Binding-site contacts:
Ligand atom C10 contacts residue ASP15 of chain 1.A at 3.9 Å.
Ligand atom C11 contacts residue ASP119 of chain 1.A at 3.6 Å.
Ligand atom O2 contacts residue ASP119 of chain 1.A at 3.7 Å.
Ligand atom C24 contacts residue NC81 of chain 1.B at 3.6 Å.
Ligand atom C28 contacts residue TYR226 of chain 1.A at 3.1 Å (hydrophobic).
Ligand atom N3 contacts residue NC81 of chain 1.B at 4.0 Å.
Ligand atom C1 contacts residue ASP15 of chain 1.A at 3.6 Å.
Ligand atom C24 contacts residue GLY221 of chain 1.A at 3.2 Å.
Ligand atom C11 contacts residue ILE10 of chain 1.A at 3.8 Å (hydrophobic).
Ligand atom C25 contacts residue ASP81 of chain 1.A at 3.7 Å.
Ligand atom C20 contacts residue ASP81 of chain 1.A at 3.7 Å.
Ligand atom C29 contacts residue NC81 of chain 1.B at 3.2 Å.
Ligand atom C21 contacts residue TYR79 of chain 1.A at 3.6 Å (hydrophobic).
Ligand atom C23 contacts residue NC81 of chain 1.B at 3.4 Å.
Ligand atom C6 contacts residue NC81 of chain 1.B at 3.9 Å.
Ligand atom C4 contacts residue THR223 of chain 1.A at 3.4 Å.
Ligand atom C21 contacts residue NC81 of chain 1.B at 3.7 Å.
Ligand atom C9 contacts residue THR223 of chain 1.A at 3.5 Å.
Ligand atom C29 contacts residue TYR226 of chain 1.A at 3.4 Å (hydrophobic).
Ligand atom N3 contacts residue LEU125 of chain 1.A at 3.1 Å.
Ligand atom C26 contacts residue ASP81 of chain 1.A at 3.7 Å.
Ligand atom C20 contacts residue NC81 of chain 1.B at 3.9 Å.
Ligand atom O1 contacts residue THR222 of chain 1.A at 3.4 Å.
Ligand atom O2 contacts residue ILE10 of chain 1.A at 3.6 Å.
Ligand atom N3 contacts residue ASP35 of chain 1.A at 3.4 Å (salt-bridge).
Ligand atom O1 contacts residue GLY221 of chain 1.A at 3.9 Å.
Ligand atom C3 contacts residue THR223 of chain 1.A at 3.5 Å.
Ligand atom C30 contacts residue NC81 of chain 1.B at 3.4 Å.
Ligand atom C28 contacts residue NC81 of chain 1.B at 3.7 Å.
Ligand atom C5 contacts residue ASP81 of chain 1.A at 3.9 Å.
Ligand atom C2 contacts residue THR223 of chain 1.A at 3.3 Å.
Ligand atom C4 contacts residue GLY221 of chain 1.A at 4.0 Å.
Ligand atom C9 contacts residue ASP15 of chain 1.A at 3.2 Å.
Ligand atom C14 contacts residue ASP15 of chain 1.A at 3.8 Å.
Ligand atom C22 contacts residue NC81 of chain 1.B at 3.4 Å.
Ligand atom O2 contacts residue ASP15 of chain 1.A at 3.8 Å.
Ligand atom N3 contacts residue TYR79 of chain 1.A at 3.4 Å.
Ligand atom C23 contacts residue GLY221 of chain 1.A at 3.5 Å.
Ligand atom C8 contacts residue NC81 of chain 1.B at 3.5 Å.
Ligand atom O1 contacts residue THR223 of chain 1.A at 3.0 Å (h-bond).

The protein below binds the small molecule below.
Small molecule (SMILES): Nc1ccc(CC(=O)N(Cc2ccc(N)cc2)C[C@H]2C[NH2+]CC=C(CO)C2)cc1

Sequence of chain 1.A:
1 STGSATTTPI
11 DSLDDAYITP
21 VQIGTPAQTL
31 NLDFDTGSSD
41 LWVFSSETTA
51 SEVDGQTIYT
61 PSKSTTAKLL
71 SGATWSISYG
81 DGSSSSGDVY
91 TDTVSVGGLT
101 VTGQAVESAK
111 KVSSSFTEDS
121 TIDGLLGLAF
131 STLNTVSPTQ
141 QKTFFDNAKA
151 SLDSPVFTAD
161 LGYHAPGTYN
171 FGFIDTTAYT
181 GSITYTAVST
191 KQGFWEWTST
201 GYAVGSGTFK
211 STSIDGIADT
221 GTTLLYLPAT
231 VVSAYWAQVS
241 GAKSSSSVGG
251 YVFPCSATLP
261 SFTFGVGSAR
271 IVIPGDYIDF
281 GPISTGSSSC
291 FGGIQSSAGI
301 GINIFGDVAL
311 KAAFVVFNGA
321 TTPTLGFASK